Binding-site contacts:
Ligand atom N1 contacts residue ILE173 of chain 1.A at 4.2 Å.
Ligand atom N4 contacts residue LEU162 of chain 1.A at 3.9 Å.
Ligand atom N7 contacts residue ILE173 of chain 1.A at 4.1 Å.
Ligand atom N2 contacts residue LEU162 of chain 1.A at 4.1 Å.
Ligand atom N2 contacts residue LEU32 of chain 1.A at 4.4 Å.
Ligand atom N4 contacts residue ILE92 of chain 1.A at 3.9 Å.
Ligand atom N7 contacts residue LEU108 of chain 1.A at 4.4 Å.
Ligand atom N2 contacts residue VAL40 of chain 1.A at 4.3 Å.
Ligand atom N4 contacts residue GLU109 of chain 1.A at 3.2 Å (salt-bridge).
Ligand atom N1 contacts residue VAL40 of chain 1.A at 3.9 Å.
Ligand atom N8 contacts residue VAL40 of chain 1.A at 4.0 Å.
Ligand atom C6 contacts residue ILE173 of chain 1.A at 3.8 Å (hydrophobic).
Ligand atom N2 contacts residue ALA53 of chain 1.A at 4.1 Å.
Ligand atom N4 contacts residue ARG110 of chain 1.A at 4.5 Å.
Ligand atom C6 contacts residue VAL40 of chain 1.A at 4.0 Å (hydrophobic).
Ligand atom C2 contacts residue ALA53 of chain 1.A at 3.7 Å (hydrophobic).
Ligand atom C2 contacts residue LEU162 of chain 1.A at 4.0 Å (hydrophobic).
Ligand atom N7 contacts residue ALA53 of chain 1.A at 4.3 Å.
Ligand atom N4 contacts residue ALA53 of chain 1.A at 3.5 Å.
Ligand atom N8 contacts residue ILE173 of chain 1.A at 3.5 Å.
Ligand atom N7 contacts residue VAL40 of chain 1.A at 4.5 Å.

Sequence of chain 1.A:
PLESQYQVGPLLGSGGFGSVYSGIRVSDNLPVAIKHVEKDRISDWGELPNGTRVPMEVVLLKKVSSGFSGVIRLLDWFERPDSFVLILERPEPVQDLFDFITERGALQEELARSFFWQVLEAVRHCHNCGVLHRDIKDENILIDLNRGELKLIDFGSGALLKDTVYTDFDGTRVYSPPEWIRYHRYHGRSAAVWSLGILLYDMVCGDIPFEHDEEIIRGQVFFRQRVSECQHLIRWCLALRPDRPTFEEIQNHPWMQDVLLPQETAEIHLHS

This protein binds this small molecule.
Small molecule (SMILES): Nc1n[nH]c(N)n1